A small-molecule ligand and the protein it binds are described below.
Small molecule (SMILES): CC(=O)C(=O)O

Sequence of chain 1.H:
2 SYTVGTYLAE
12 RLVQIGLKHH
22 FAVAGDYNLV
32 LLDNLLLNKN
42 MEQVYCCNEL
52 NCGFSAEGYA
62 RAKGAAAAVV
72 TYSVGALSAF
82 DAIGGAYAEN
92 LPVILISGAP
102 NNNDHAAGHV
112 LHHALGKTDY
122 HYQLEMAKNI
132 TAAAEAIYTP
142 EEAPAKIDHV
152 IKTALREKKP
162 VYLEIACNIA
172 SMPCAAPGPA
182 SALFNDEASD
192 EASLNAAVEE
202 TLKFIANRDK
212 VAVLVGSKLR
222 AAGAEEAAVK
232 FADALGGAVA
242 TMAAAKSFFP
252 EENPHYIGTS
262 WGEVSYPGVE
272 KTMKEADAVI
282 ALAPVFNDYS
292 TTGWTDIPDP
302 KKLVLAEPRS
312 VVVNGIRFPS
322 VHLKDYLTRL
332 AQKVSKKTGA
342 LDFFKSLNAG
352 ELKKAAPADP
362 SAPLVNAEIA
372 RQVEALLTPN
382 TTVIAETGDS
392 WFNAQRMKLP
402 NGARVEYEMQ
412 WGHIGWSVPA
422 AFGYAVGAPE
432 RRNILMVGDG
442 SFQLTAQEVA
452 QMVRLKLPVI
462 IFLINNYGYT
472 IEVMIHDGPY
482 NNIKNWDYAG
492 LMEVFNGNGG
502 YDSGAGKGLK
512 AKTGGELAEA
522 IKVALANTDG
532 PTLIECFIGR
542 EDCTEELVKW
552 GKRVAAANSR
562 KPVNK

Sequence of chain 1.E:
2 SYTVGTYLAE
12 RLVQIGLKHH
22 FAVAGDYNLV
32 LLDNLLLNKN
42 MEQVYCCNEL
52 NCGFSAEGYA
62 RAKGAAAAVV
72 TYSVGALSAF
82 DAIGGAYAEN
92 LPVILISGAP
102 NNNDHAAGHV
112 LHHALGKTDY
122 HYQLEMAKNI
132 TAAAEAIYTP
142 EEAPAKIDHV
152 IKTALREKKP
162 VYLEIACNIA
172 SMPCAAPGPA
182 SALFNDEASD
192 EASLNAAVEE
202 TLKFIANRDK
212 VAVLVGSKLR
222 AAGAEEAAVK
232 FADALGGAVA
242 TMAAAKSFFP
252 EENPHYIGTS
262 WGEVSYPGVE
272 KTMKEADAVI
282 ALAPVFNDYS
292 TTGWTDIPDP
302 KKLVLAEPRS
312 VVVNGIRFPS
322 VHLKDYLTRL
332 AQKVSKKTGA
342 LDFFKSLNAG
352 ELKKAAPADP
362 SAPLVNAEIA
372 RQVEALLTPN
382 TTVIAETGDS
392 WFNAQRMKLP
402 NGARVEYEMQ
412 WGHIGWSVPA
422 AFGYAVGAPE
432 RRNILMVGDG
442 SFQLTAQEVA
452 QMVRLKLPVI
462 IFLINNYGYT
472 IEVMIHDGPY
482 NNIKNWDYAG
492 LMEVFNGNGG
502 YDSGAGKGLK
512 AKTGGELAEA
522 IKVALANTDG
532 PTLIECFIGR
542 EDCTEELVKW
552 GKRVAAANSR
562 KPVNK

Binding-site contacts:
Ligand atom OXT contacts residue GLU473 of chain 1.E at 2.8 Å (salt-bridge).
Ligand atom CB contacts residue TPU1 of chain 1.R at 3.6 Å.
Ligand atom CA contacts residue TYR290 of chain 1.E at 3.5 Å (hydrophobic).
Ligand atom O3 contacts residue TPU1 of chain 1.R at 2.7 Å (h-bond).
Ligand atom O contacts residue GLU473 of chain 1.E at 2.5 Å (salt-bridge).
Ligand atom O3 contacts residue ASP27 of chain 1.H at 4.4 Å.
Ligand atom CA contacts residue ASP27 of chain 1.H at 4.1 Å.
Ligand atom OXT contacts residue ASP27 of chain 1.H at 2.9 Å (salt-bridge).
Ligand atom O contacts residue TYR290 of chain 1.E at 3.7 Å.
Ligand atom O contacts residue ILE476 of chain 1.E at 3.4 Å.
Ligand atom O contacts residue GLY26 of chain 1.H at 4.5 Å.
Ligand atom OXT contacts residue HIS114 of chain 1.H at 3.9 Å.
Ligand atom O contacts residue ASP27 of chain 1.H at 3.0 Å.
Ligand atom CB contacts residue TYR290 of chain 1.E at 3.3 Å (hydrophobic).
Ligand atom CB contacts residue THR388 of chain 1.E at 3.9 Å.
Ligand atom CB contacts residue GLU473 of chain 1.E at 4.1 Å.
Ligand atom C contacts residue TYR290 of chain 1.E at 3.9 Å (hydrophobic).
Ligand atom C contacts residue HIS114 of chain 1.H at 4.0 Å.
Ligand atom O3 contacts residue HIS113 of chain 1.H at 4.4 Å.
Ligand atom O3 contacts residue TYR290 of chain 1.E at 4.1 Å.
Ligand atom O3 contacts residue HIS114 of chain 1.H at 2.4 Å (h-bond).
Ligand atom CA contacts residue TPU1 of chain 1.R at 3.1 Å.
Ligand atom O contacts residue TPU1 of chain 1.R at 4.2 Å.
Ligand atom CA contacts residue HIS114 of chain 1.H at 3.5 Å.
Ligand atom CA contacts residue GLU473 of chain 1.E at 3.9 Å.
Ligand atom C contacts residue TPU1 of chain 1.R at 3.3 Å.
Ligand atom OXT contacts residue TPU1 of chain 1.R at 2.7 Å.
Ligand atom O3 contacts residue GLY413 of chain 1.E at 4.0 Å.
Ligand atom C contacts residue ASP27 of chain 1.H at 3.4 Å.
Ligand atom CB contacts residue ILE472 of chain 1.E at 3.8 Å (hydrophobic).
Ligand atom C contacts residue GLU473 of chain 1.E at 3.0 Å.
Ligand atom C contacts residue GLY26 of chain 1.H at 4.4 Å.
Ligand atom OXT contacts residue GLY26 of chain 1.H at 3.2 Å.